Sequence of chain 1.D:
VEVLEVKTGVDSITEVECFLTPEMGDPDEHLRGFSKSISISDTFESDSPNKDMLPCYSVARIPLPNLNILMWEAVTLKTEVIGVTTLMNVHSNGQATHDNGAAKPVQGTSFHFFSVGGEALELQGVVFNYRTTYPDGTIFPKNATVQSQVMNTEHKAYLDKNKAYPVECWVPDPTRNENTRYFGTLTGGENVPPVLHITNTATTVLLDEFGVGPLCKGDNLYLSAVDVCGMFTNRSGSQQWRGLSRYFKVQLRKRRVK

Sequence of chain 1.E:
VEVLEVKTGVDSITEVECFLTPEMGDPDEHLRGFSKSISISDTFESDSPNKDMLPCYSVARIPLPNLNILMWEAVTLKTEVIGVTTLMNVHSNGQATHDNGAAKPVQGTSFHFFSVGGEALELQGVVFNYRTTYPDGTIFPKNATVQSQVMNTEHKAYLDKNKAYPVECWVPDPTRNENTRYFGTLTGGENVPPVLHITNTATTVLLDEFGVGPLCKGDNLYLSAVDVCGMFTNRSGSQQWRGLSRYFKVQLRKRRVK

Sequence of chain 1.A:
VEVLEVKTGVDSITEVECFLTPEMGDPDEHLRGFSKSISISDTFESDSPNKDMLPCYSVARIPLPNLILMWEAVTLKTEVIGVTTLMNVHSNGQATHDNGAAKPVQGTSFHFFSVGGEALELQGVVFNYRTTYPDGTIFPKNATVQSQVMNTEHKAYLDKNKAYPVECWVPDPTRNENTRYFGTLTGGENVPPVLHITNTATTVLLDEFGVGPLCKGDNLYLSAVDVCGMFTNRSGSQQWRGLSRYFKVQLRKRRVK

Binding-site contacts:
Ligand atom C11 contacts residue GLN253 of chain 1.E at 3.3 Å.
Ligand atom O1B contacts residue SER251 of chain 1.E at 2.8 Å (h-bond).
Ligand atom O4 contacts residue ASN247 of chain 1.E at 3.9 Å.
Ligand atom C10 contacts residue ASN247 of chain 1.E at 3.7 Å.
Ligand atom C11 contacts residue PHE245 of chain 1.E at 4.2 Å (hydrophobic).
Ligand atom C7 contacts residue GLN253 of chain 1.E at 3.6 Å.
Ligand atom O10 contacts residue PHE50 of chain 1.A at 4.2 Å.
Ligand atom O8 contacts residue SER251 of chain 1.E at 4.1 Å.
Ligand atom C1 contacts residue SER249 of chain 1.E at 3.7 Å.
Ligand atom O1A contacts residue ASN247 of chain 1.E at 4.0 Å.
Ligand atom N5 contacts residue GLN253 of chain 1.E at 3.3 Å (h-bond).
Ligand atom C11 contacts residue SER249 of chain 1.E at 3.5 Å.
Ligand atom C10 contacts residue GLN253 of chain 1.E at 3.4 Å.
Ligand atom O8 contacts residue SER43 of chain 1.E at 3.0 Å (h-bond).
Ligand atom O9 contacts residue LYS42 of chain 1.E at 3.5 Å.
Ligand atom C4 contacts residue ASN247 of chain 1.E at 3.6 Å.
Ligand atom C1 contacts residue SER251 of chain 1.E at 3.4 Å.
Ligand atom O1B contacts residue SER249 of chain 1.E at 3.9 Å.
Ligand atom O4 contacts residue PHE50 of chain 1.A at 4.2 Å.
Ligand atom C9 contacts residue GLN253 of chain 1.E at 3.7 Å.
Ligand atom N5 contacts residue ASN247 of chain 1.E at 2.9 Å (h-bond).
Ligand atom O1A contacts residue SER249 of chain 1.E at 2.7 Å (h-bond).
Ligand atom O4 contacts residue ASN106 of chain 1.E at 3.2 Å (h-bond).
Ligand atom C11 contacts residue SER251 of chain 1.E at 4.1 Å.
Ligand atom C10 contacts residue PHE50 of chain 1.A at 4.0 Å (hydrophobic).
Ligand atom C5 contacts residue ASN247 of chain 1.E at 3.7 Å.
Ligand atom C6 contacts residue GLN253 of chain 1.E at 3.9 Å.
Ligand atom C6 contacts residue ASN247 of chain 1.E at 4.0 Å.
Ligand atom O1B contacts residue ASN247 of chain 1.E at 4.1 Å.
Ligand atom C11 contacts residue PHE50 of chain 1.A at 3.6 Å (hydrophobic).
Ligand atom C10 contacts residue LEU37 of chain 1.E at 4.0 Å (hydrophobic).
Ligand atom O7 contacts residue LEU37 of chain 1.E at 3.6 Å.
Ligand atom O1A contacts residue SER251 of chain 1.E at 3.5 Å (h-bond).
Ligand atom C11 contacts residue ASN113 of chain 1.D at 3.8 Å.
Ligand atom C11 contacts residue LEU37 of chain 1.E at 3.8 Å (hydrophobic).
Ligand atom C9 contacts residue SER43 of chain 1.E at 3.7 Å.
Ligand atom O10 contacts residue LEU37 of chain 1.E at 3.5 Å.
Ligand atom O9 contacts residue SER43 of chain 1.E at 3.0 Å (h-bond).
Ligand atom C8 contacts residue SER43 of chain 1.E at 4.1 Å.
Ligand atom C11 contacts residue ASN247 of chain 1.E at 3.7 Å.

The protein below binds the small molecule below.
Small molecule (SMILES): CC(=O)N[C@H]1[C@H]([C@H](O)[C@H](O)CO)O[C@@](O[C@H](CO)[C@@H](O)[C@@H]2O[C@@](O)(C(=O)O)C[C@H](O)[C@H]2NC(C)=O)(C(=O)O)C[C@@H]1O